The protein below binds the small molecule below.
Small molecule (SMILES): COC(=O)N[C@H](C(=O)N[C@@H](Cc1ccccc1)C[C@H](O)[C@H](Cc1ccc(-c2cccnc2)cc1)NC(=O)[C@@H](NC(=O)OC)C(C)(C)C)C(C)(C)C

Sequence of chain 1.D:
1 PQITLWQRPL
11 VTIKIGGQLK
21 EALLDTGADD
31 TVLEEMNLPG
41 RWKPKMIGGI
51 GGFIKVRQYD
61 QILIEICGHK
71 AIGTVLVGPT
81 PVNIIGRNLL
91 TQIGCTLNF

Sequence of chain 1.C:
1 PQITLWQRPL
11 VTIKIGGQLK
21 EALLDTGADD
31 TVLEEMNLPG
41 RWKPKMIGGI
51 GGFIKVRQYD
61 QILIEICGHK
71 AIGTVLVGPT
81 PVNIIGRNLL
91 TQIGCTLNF

Binding-site contacts:
Ligand atom N1 contacts residue GLY27 of chain 1.C at 3.2 Å (h-bond).
Ligand atom O25 contacts residue GLY48 of chain 1.D at 3.3 Å (h-bond).
Ligand atom O27 contacts residue GLY49 of chain 1.D at 3.4 Å.
Ligand atom C14 contacts residue PRO81 of chain 1.C at 3.7 Å (hydrophobic).
Ligand atom O41 contacts residue ASP29 of chain 1.C at 3.0 Å (salt-bridge).
Ligand atom C19 contacts residue PRO81 of chain 1.D at 3.5 Å (hydrophobic).
Ligand atom N34 contacts residue GLY48 of chain 1.C at 2.8 Å (h-bond).
Ligand atom O31 contacts residue ASP29 of chain 1.D at 2.9 Å (salt-bridge).
Ligand atom C24 contacts residue GLY48 of chain 1.D at 3.6 Å.
Ligand atom O51 contacts residue ASP25 of chain 1.C at 2.6 Å (salt-bridge).
Ligand atom C16 contacts residue GLY27 of chain 1.C at 3.1 Å.
Ligand atom C13 contacts residue GLY49 of chain 1.D at 3.2 Å.
Ligand atom C13 contacts residue GLY48 of chain 1.D at 3.7 Å.
Ligand atom O51 contacts residue GLY27 of chain 1.C at 3.6 Å.
Ligand atom C14 contacts residue GLY49 of chain 1.D at 3.6 Å.
Ligand atom C3 contacts residue ASP25 of chain 1.D at 3.4 Å.
Ligand atom O36 contacts residue GLY48 of chain 1.C at 2.9 Å (h-bond).
Ligand atom C20 contacts residue ILE50 of chain 1.C at 3.7 Å (hydrophobic).
Ligand atom C42 contacts residue ASP29 of chain 1.C at 3.3 Å.
Ligand atom O51 contacts residue ASP25 of chain 1.D at 2.7 Å (salt-bridge).
Ligand atom C42 contacts residue ARG8 of chain 1.D at 3.4 Å.
Ligand atom C26 contacts residue ASP29 of chain 1.D at 3.4 Å.
Ligand atom N6 contacts residue GLY27 of chain 1.D at 3.2 Å (h-bond).
Ligand atom O37 contacts residue GLY49 of chain 1.C at 3.5 Å.
Ligand atom C35 contacts residue GLY48 of chain 1.C at 3.4 Å.
Ligand atom C49 contacts residue GLY48 of chain 1.C at 3.6 Å.
Ligand atom C5 contacts residue GLY27 of chain 1.C at 3.7 Å.
Ligand atom C13 contacts residue PRO81 of chain 1.C at 3.1 Å (hydrophobic).
Ligand atom C5 contacts residue ASP25 of chain 1.D at 3.3 Å.
Ligand atom O31 contacts residue GLY27 of chain 1.D at 3.4 Å (h-bond).
Ligand atom C26 contacts residue ARG8 of chain 1.C at 3.3 Å.
Ligand atom C3 contacts residue ASP25 of chain 1.C at 3.5 Å.
Ligand atom C20 contacts residue GLY49 of chain 1.C at 3.7 Å.
Ligand atom C50 contacts residue GLY48 of chain 1.D at 3.3 Å.
Ligand atom O31 contacts residue ALA28 of chain 1.D at 3.6 Å.
Ligand atom C4 contacts residue ASP25 of chain 1.C at 3.1 Å.
Ligand atom C19 contacts residue GLY49 of chain 1.C at 3.5 Å.
Ligand atom N23 contacts residue GLY48 of chain 1.D at 2.8 Å (h-bond).
Ligand atom C12 contacts residue PRO81 of chain 1.C at 3.6 Å (hydrophobic).
Ligand atom C43 contacts residue GLY48 of chain 1.C at 3.4 Å.